Sequence of chain 1.Y:
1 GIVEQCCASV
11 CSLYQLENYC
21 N

This protein binds this small molecule.
Small molecule (SMILES): Cc1cccc(O)c1

Binding-site contacts:
Ligand atom C2 contacts residue CYS11 of chain 1.Y at 3.9 Å (hydrophobic).
Ligand atom C5 contacts residue HIS10 of chain 1.Z at 4.1 Å.
Ligand atom C1 contacts residue CYS6 of chain 1.Y at 3.4 Å (hydrophobic).
Ligand atom O1 contacts residue CYS11 of chain 1.Y at 2.9 Å (h-bond).
Ligand atom O1 contacts residue LEU11 of chain 1.Z at 4.4 Å.
Ligand atom C1 contacts residue VAL10 of chain 1.Y at 4.5 Å (hydrophobic).
Ligand atom C1 contacts residue LEU11 of chain 1.Z at 3.8 Å (hydrophobic).
Ligand atom C5 contacts residue LEU11 of chain 1.Z at 3.4 Å (hydrophobic).
Ligand atom C5 contacts residue CYS7 of chain 1.Z at 4.4 Å (hydrophobic).
Ligand atom C6 contacts residue LEU11 of chain 1.Z at 3.4 Å (hydrophobic).
Ligand atom C7 contacts residue ALA14 of chain 1.Z at 3.8 Å (hydrophobic).
Ligand atom O1 contacts residue CYS6 of chain 1.Y at 2.6 Å (h-bond).
Ligand atom C1 contacts residue CYS11 of chain 1.Y at 3.9 Å (hydrophobic).
Ligand atom C3 contacts residue LEU16 of chain 1.Y at 4.3 Å (hydrophobic).
Ligand atom C6 contacts residue CYS6 of chain 1.Y at 3.3 Å (hydrophobic).
Ligand atom C7 contacts residue LEU16 of chain 1.Y at 3.8 Å (hydrophobic).
Ligand atom C4 contacts residue HIS10 of chain 1.Z at 4.1 Å.
Ligand atom C6 contacts residue CYS7 of chain 1.Z at 4.2 Å (hydrophobic).
Ligand atom C2 contacts residue LEU16 of chain 1.Y at 4.5 Å (hydrophobic).
Ligand atom C3 contacts residue LEU11 of chain 1.Z at 4.3 Å (hydrophobic).
Ligand atom O1 contacts residue SER9 of chain 1.Y at 3.7 Å.
Ligand atom C2 contacts residue LEU11 of chain 1.Z at 4.2 Å (hydrophobic).
Ligand atom O1 contacts residue VAL10 of chain 1.Y at 3.4 Å.
Ligand atom C4 contacts residue LEU11 of chain 1.Z at 3.9 Å (hydrophobic).

Sequence of chain 1.Z:
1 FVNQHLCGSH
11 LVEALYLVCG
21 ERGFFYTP